Sequence of chain 1.A:
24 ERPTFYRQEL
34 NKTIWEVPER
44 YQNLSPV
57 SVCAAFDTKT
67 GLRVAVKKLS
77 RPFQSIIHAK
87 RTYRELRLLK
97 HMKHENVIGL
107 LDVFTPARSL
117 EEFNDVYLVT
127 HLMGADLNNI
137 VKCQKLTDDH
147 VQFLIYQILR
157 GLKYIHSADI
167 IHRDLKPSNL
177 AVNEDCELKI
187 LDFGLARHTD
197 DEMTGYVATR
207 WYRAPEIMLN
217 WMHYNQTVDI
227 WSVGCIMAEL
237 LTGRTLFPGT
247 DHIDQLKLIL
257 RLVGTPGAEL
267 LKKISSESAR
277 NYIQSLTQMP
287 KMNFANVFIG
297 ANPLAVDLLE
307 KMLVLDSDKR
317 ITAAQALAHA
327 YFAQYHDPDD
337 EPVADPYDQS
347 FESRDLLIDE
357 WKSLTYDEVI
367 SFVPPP

A protein and the small-molecule ligand that binds it are described below.
Small molecule (SMILES): Oc1cccc(-c2nnc(NCc3c(F)cccc3Cl)[nH]2)c1

Binding-site contacts:
Ligand atom CAG contacts residue LYS73 of chain 1.A at 3.6 Å.
Ligand atom CAH contacts residue LEU95 of chain 1.A at 3.8 Å (hydrophobic).
Ligand atom NAO contacts residue LEU128 of chain 1.A at 3.9 Å.
Ligand atom CAQ contacts residue THR126 of chain 1.A at 3.6 Å.
Ligand atom CAE contacts residue LEU95 of chain 1.A at 3.5 Å (hydrophobic).
Ligand atom NAL contacts residue LEU128 of chain 1.A at 3.7 Å.
Ligand atom NAO contacts residue THR126 of chain 1.A at 3.6 Å.
Ligand atom CAE contacts residue GLU91 of chain 1.A at 3.9 Å.
Ligand atom CAV contacts residue THR126 of chain 1.A at 3.7 Å.
Ligand atom NAO contacts residue ALA71 of chain 1.A at 3.9 Å.
Ligand atom CAE contacts residue THR126 of chain 1.A at 3.7 Å.
Ligand atom CAD contacts residue ALA131 of chain 1.A at 3.7 Å (hydrophobic).
Ligand atom NAL contacts residue HIS127 of chain 1.A at 3.4 Å (h-bond).
Ligand atom CAG contacts residue LEU124 of chain 1.A at 3.9 Å (hydrophobic).
Ligand atom CAU contacts residue THR126 of chain 1.A at 3.5 Å.
Ligand atom CAD contacts residue MET129 of chain 1.A at 3.6 Å (hydrophobic).
Ligand atom NAO contacts residue MET129 of chain 1.A at 3.7 Å.
Ligand atom F contacts residue ALA71 of chain 1.A at 3.5 Å.
Ligand atom NAN contacts residue THR126 of chain 1.A at 2.8 Å (h-bond).
Ligand atom CAP contacts residue ASP132 of chain 1.A at 3.6 Å.
Ligand atom CAG contacts residue THR126 of chain 1.A at 3.5 Å.
Ligand atom CAQ contacts residue LYS73 of chain 1.A at 4.0 Å.
Ligand atom OAA contacts residue ASP132 of chain 1.A at 2.7 Å (salt-bridge).
Ligand atom NAO contacts residue HIS127 of chain 1.A at 2.7 Å (h-bond).
Ligand atom NAM contacts residue LEU187 of chain 1.A at 3.9 Å.
Ligand atom CAU contacts residue HIS127 of chain 1.A at 3.7 Å.
Ligand atom NAN contacts residue ALA71 of chain 1.A at 3.9 Å.
Ligand atom CAE contacts residue LYS73 of chain 1.A at 3.7 Å.
Ligand atom F contacts residue THR126 of chain 1.A at 3.6 Å.
Ligand atom CL contacts residue LEU187 of chain 1.A at 3.8 Å.
Ligand atom CAJ contacts residue LEU187 of chain 1.A at 3.6 Å (hydrophobic).
Ligand atom CL contacts residue ASP188 of chain 1.A at 3.3 Å.
Ligand atom CAU contacts residue ALA71 of chain 1.A at 3.8 Å (hydrophobic).
Ligand atom CAK contacts residue THR126 of chain 1.A at 3.7 Å.
Ligand atom CAI contacts residue MET129 of chain 1.A at 3.2 Å (hydrophobic).
Ligand atom F contacts residue LYS73 of chain 1.A at 3.8 Å.
Ligand atom CAF contacts residue ALA131 of chain 1.A at 3.9 Å (hydrophobic).
Ligand atom NAL contacts residue MET129 of chain 1.A at 3.0 Å (h-bond).
Ligand atom CAF contacts residue ASP132 of chain 1.A at 3.6 Å.
Ligand atom CL contacts residue ILE104 of chain 1.A at 3.9 Å.